Sequence of chain 1.B:
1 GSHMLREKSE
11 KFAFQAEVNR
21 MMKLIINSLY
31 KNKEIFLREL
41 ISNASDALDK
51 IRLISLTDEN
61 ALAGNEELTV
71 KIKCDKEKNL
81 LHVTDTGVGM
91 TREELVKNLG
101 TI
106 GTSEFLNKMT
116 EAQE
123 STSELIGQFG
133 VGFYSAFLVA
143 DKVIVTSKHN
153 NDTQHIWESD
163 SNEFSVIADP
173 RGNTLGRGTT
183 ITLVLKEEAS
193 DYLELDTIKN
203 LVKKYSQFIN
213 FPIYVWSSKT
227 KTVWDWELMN

Binding-site contacts:
Ligand atom N9 contacts residue MET90 of chain 1.B at 3.7 Å.
Ligand atom O4' contacts residue MET90 of chain 1.B at 4.2 Å.
Ligand atom O5' contacts residue GLY132 of chain 1.B at 4.1 Å.
Ligand atom C2 contacts residue MET90 of chain 1.B at 4.1 Å (hydrophobic).
Ligand atom N3 contacts residue MET90 of chain 1.B at 3.6 Å.
Ligand atom C6 contacts residue ALA47 of chain 1.B at 4.0 Å (hydrophobic).
Ligand atom N6 contacts residue ASN43 of chain 1.B at 4.0 Å.
Ligand atom C1' contacts residue MET90 of chain 1.B at 3.5 Å (hydrophobic).
Ligand atom C2' contacts residue ASN98 of chain 1.B at 3.8 Å.
Ligand atom C52 contacts residue TYR136 of chain 1.B at 3.4 Å (hydrophobic).
Ligand atom C52 contacts residue GLY132 of chain 1.B at 3.6 Å.
Ligand atom C6 contacts residue ASN43 of chain 1.B at 4.1 Å.
Ligand atom N6 contacts residue THR181 of chain 1.B at 4.0 Å.
Ligand atom C8 contacts residue LEU99 of chain 1.B at 4.0 Å (hydrophobic).
Ligand atom N1 contacts residue ASP85 of chain 1.B at 4.0 Å.
Ligand atom O5' contacts residue ASN43 of chain 1.B at 3.6 Å.
Ligand atom C5' contacts residue ASN98 of chain 1.B at 4.0 Å.
Ligand atom C8 contacts residue ASN43 of chain 1.B at 4.2 Å.
Ligand atom C5 contacts residue MET90 of chain 1.B at 3.9 Å (hydrophobic).
Ligand atom N5' contacts residue LEU99 of chain 1.B at 4.2 Å.
Ligand atom C51 contacts residue TYR136 of chain 1.B at 4.0 Å (hydrophobic).
Ligand atom N1 contacts residue ALA47 of chain 1.B at 3.2 Å.
Ligand atom C4' contacts residue ASN98 of chain 1.B at 3.8 Å.
Ligand atom C51 contacts residue ASN98 of chain 1.B at 3.9 Å.
Ligand atom O2' contacts residue ASN98 of chain 1.B at 2.7 Å (h-bond).
Ligand atom N7 contacts residue ASN43 of chain 1.B at 3.9 Å.
Ligand atom O4' contacts residue ASN98 of chain 1.B at 3.4 Å.
Ligand atom N5' contacts residue ASN98 of chain 1.B at 3.1 Å (h-bond).
Ligand atom C4 contacts residue MET90 of chain 1.B at 3.6 Å (hydrophobic).
Ligand atom N6 contacts residue ASP85 of chain 1.B at 2.9 Å (salt-bridge).
Ligand atom C51 contacts residue PHE135 of chain 1.B at 3.9 Å (hydrophobic).
Ligand atom O5' contacts residue PHE135 of chain 1.B at 3.8 Å.
Ligand atom C6 contacts residue ASP85 of chain 1.B at 3.9 Å.
Ligand atom C5' contacts residue LEU99 of chain 1.B at 4.2 Å (hydrophobic).
Ligand atom C2 contacts residue ALA47 of chain 1.B at 3.6 Å (hydrophobic).
Ligand atom C1' contacts residue ASN98 of chain 1.B at 3.9 Å.
Ligand atom C52 contacts residue VAL133 of chain 1.B at 3.7 Å (hydrophobic).
Ligand atom N1 contacts residue THR181 of chain 1.B at 3.8 Å.
Ligand atom O4' contacts residue LEU99 of chain 1.B at 3.6 Å.
Ligand atom O2' contacts residue LYS50 of chain 1.B at 3.9 Å.

A small-molecule ligand and the protein it binds are described below.
Small molecule (SMILES): CCNC(=O)[C@H]1O[C@@H](n2cnc3c(N)ncnc32)[C@H](O)[C@@H]1O